Binding-site contacts:
Ligand atom C contacts residue MES1 of chain 1.MA at 3.9 Å.
Ligand atom CB contacts residue THR1 of chain 1.K at 2.5 Å.
Ligand atom CG contacts residue THR1 of chain 1.K at 3.8 Å.
Ligand atom OH contacts residue ALA49 of chain 1.K at 3.7 Å.
Ligand atom O contacts residue THR21 of chain 1.K at 3.6 Å.
Ligand atom CB contacts residue GLY47 of chain 1.K at 3.9 Å.
Ligand atom C2 contacts residue THR1 of chain 1.K at 1.5 Å.
Ligand atom CZ contacts residue ALA49 of chain 1.K at 3.4 Å (hydrophobic).
Ligand atom C contacts residue THR1 of chain 1.K at 1.4 Å.
Ligand atom CA contacts residue GLY47 of chain 1.K at 3.3 Å.
Ligand atom O contacts residue GLY47 of chain 1.K at 3.1 Å (h-bond).
Ligand atom CA contacts residue THR21 of chain 1.K at 3.8 Å.
Ligand atom CE1 contacts residue ALA49 of chain 1.K at 3.5 Å (hydrophobic).
Ligand atom O contacts residue THR21 of chain 1.K at 3.2 Å (h-bond).
Ligand atom O contacts residue THR1 of chain 1.K at 2.3 Å (h-bond).
Ligand atom C2 contacts residue MES1 of chain 1.MA at 3.8 Å.
Ligand atom C3 contacts residue ARG19 of chain 1.K at 3.3 Å.
Ligand atom OH contacts residue GLN53 of chain 1.K at 3.5 Å (h-bond).
Ligand atom C contacts residue GLY47 of chain 1.K at 3.5 Å.
Ligand atom C3 contacts residue THR1 of chain 1.K at 2.5 Å.
Ligand atom C contacts residue THR21 of chain 1.K at 3.6 Å.
Ligand atom N contacts residue THR1 of chain 1.K at 3.6 Å (h-bond).
Ligand atom CB contacts residue THR21 of chain 1.K at 3.7 Å.
Ligand atom C1 contacts residue THR1 of chain 1.K at 2.4 Å.
Ligand atom C3 contacts residue TYR170 of chain 1.K at 3.0 Å (hydrophobic).
Ligand atom O contacts residue ALA20 of chain 1.K at 3.3 Å.
Ligand atom N contacts residue GLY47 of chain 1.K at 3.0 Å (h-bond).
Ligand atom O contacts residue MES1 of chain 1.MA at 3.8 Å.
Ligand atom C2 contacts residue TYR170 of chain 1.K at 3.5 Å (hydrophobic).
Ligand atom O contacts residue ALA49 of chain 1.K at 3.4 Å.
Ligand atom O contacts residue MES1 of chain 1.MA at 2.8 Å (h-bond).
Ligand atom CA contacts residue THR21 of chain 1.K at 3.4 Å.
Ligand atom O contacts residue THR1 of chain 1.K at 3.6 Å.
Ligand atom C1 contacts residue MES1 of chain 1.MA at 3.4 Å.
Ligand atom CE1 contacts residue VAL31 of chain 1.K at 3.5 Å (hydrophobic).
Ligand atom CA contacts residue THR1 of chain 1.K at 2.3 Å.
Ligand atom CZ contacts residue VAL31 of chain 1.K at 3.4 Å (hydrophobic).
Ligand atom OH contacts residue VAL31 of chain 1.K at 3.4 Å.
Ligand atom CB contacts residue ALA49 of chain 1.K at 3.8 Å (hydrophobic).
Ligand atom N contacts residue THR21 of chain 1.K at 3.0 Å (h-bond).

Sequence of chain 1.K:
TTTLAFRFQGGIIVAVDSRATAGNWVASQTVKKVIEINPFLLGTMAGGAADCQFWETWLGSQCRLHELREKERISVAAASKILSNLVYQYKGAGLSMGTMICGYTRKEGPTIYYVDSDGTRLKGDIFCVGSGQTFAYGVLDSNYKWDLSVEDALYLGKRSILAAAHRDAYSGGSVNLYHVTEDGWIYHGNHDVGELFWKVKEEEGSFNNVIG

The protein below binds the small molecule below.
Small molecule (SMILES): CC(=O)N1CCC[C@H]1C(=O)N[C@@H](C)C(=O)N[C@@H](Cc1ccc(O)cc1)[C@@H](O)[C@H](C)CO

Sequence of chain 1.L:
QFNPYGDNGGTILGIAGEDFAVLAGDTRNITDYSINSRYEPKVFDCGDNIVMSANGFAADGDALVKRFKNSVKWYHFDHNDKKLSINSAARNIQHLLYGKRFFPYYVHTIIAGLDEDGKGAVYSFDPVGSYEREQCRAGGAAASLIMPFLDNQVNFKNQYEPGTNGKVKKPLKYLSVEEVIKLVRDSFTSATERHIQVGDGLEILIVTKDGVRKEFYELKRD